This small molecule binds to this protein.
Small molecule (SMILES): O=C1NC(=O)[C@@H](c2ccccc2)O1

Sequence of chain 1.A:
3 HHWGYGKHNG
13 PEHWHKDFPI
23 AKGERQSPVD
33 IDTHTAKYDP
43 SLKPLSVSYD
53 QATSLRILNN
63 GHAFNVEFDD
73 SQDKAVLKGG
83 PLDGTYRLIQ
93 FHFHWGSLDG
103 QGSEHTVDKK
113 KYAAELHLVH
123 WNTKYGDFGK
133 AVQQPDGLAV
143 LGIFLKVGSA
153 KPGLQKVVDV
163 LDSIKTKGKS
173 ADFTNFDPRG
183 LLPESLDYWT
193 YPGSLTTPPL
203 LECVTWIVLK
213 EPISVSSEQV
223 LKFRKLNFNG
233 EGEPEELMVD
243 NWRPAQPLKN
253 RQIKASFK

Binding-site contacts:
Ligand atom C01 contacts residue GLN92 of chain 1.A at 4.1 Å.
Ligand atom N10 contacts residue HIS96 of chain 1.A at 3.5 Å (h-bond).
Ligand atom N10 contacts residue HIS94 of chain 1.A at 3.0 Å (h-bond).
Ligand atom C05 contacts residue LEU197 of chain 1.A at 4.2 Å (hydrophobic).
Ligand atom N10 contacts residue ZN1 of chain 1.B at 1.9 Å.
Ligand atom O09 contacts residue THR199 of chain 1.A at 3.6 Å.
Ligand atom N10 contacts residue THR198 of chain 1.A at 3.2 Å (h-bond).
Ligand atom O13 contacts residue THR199 of chain 1.A at 4.2 Å.
Ligand atom O12 contacts residue ZN1 of chain 1.B at 3.4 Å.
Ligand atom C08 contacts residue THR199 of chain 1.A at 4.0 Å.
Ligand atom C02 contacts residue GLN92 of chain 1.A at 3.7 Å.
Ligand atom C02 contacts residue LEU197 of chain 1.A at 4.2 Å (hydrophobic).
Ligand atom C07 contacts residue THR198 of chain 1.A at 3.8 Å.
Ligand atom C02 contacts residue VAL121 of chain 1.A at 4.2 Å (hydrophobic).
Ligand atom C04 contacts residue LEU197 of chain 1.A at 3.9 Å (hydrophobic).
Ligand atom O13 contacts residue THR198 of chain 1.A at 3.0 Å (h-bond).
Ligand atom O12 contacts residue TRP208 of chain 1.A at 3.2 Å.
Ligand atom C08 contacts residue THR198 of chain 1.A at 3.6 Å.
Ligand atom N10 contacts residue HIS119 of chain 1.A at 3.4 Å (h-bond).
Ligand atom O12 contacts residue HIS119 of chain 1.A at 3.6 Å (h-bond).
Ligand atom C01 contacts residue PHE130 of chain 1.A at 3.9 Å (hydrophobic).
Ligand atom C11 contacts residue HIS94 of chain 1.A at 4.2 Å.
Ligand atom C08 contacts residue HIS94 of chain 1.A at 3.5 Å.
Ligand atom C07 contacts residue THR199 of chain 1.A at 3.5 Å.
Ligand atom C03 contacts residue LEU197 of chain 1.A at 3.9 Å (hydrophobic).
Ligand atom C08 contacts residue ZN1 of chain 1.B at 2.9 Å.
Ligand atom C11 contacts residue ZN1 of chain 1.B at 2.9 Å.
Ligand atom O09 contacts residue HIS94 of chain 1.A at 3.3 Å (h-bond).
Ligand atom C11 contacts residue HIS119 of chain 1.A at 3.8 Å.
Ligand atom O09 contacts residue ZN1 of chain 1.B at 3.2 Å.
Ligand atom O13 contacts residue LEU197 of chain 1.A at 3.4 Å.
Ligand atom O12 contacts residue THR198 of chain 1.A at 3.3 Å (h-bond).
Ligand atom C07 contacts residue LEU197 of chain 1.A at 4.0 Å (hydrophobic).
Ligand atom C05 contacts residue THR199 of chain 1.A at 3.3 Å.
Ligand atom C08 contacts residue HIS96 of chain 1.A at 4.1 Å.
Ligand atom C04 contacts residue THR199 of chain 1.A at 3.9 Å.
Ligand atom O09 contacts residue HIS96 of chain 1.A at 3.9 Å.
Ligand atom O13 contacts residue ZN1 of chain 1.B at 4.2 Å.
Ligand atom C02 contacts residue PHE130 of chain 1.A at 4.2 Å (hydrophobic).
Ligand atom C11 contacts residue THR198 of chain 1.A at 3.1 Å.